Sequence of chain 1.A:
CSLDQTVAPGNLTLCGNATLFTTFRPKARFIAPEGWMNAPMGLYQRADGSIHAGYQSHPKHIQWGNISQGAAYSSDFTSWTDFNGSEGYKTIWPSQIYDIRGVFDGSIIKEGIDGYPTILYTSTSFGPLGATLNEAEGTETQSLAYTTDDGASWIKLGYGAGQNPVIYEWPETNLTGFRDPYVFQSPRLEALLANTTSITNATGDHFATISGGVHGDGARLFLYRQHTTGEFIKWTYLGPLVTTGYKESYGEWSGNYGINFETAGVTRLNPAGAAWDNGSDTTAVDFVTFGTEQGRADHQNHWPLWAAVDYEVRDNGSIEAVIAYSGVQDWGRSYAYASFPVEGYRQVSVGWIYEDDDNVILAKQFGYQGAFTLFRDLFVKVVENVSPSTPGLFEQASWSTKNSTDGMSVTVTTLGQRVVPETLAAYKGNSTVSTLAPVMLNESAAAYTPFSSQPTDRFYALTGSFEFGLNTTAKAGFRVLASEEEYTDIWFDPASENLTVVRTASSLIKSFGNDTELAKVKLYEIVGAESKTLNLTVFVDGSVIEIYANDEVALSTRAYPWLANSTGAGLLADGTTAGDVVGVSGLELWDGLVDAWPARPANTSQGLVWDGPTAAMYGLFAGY

Binding-site contacts:
Ligand atom O7 contacts residue ASN125 of chain 1.A at 4.0 Å.
Ligand atom O5 contacts residue ASN125 of chain 1.A at 2.4 Å (h-bond).
Ligand atom C3 contacts residue ASN125 of chain 1.A at 4.0 Å.
Ligand atom C5 contacts residue ASN125 of chain 1.A at 3.7 Å.
Ligand atom C4 contacts residue ASN125 of chain 1.A at 4.4 Å.
Ligand atom C7 contacts residue ASN125 of chain 1.A at 3.8 Å.
Ligand atom C2 contacts residue ASN125 of chain 1.A at 2.7 Å.
Ligand atom C1 contacts residue ASN125 of chain 1.A at 1.5 Å.
Ligand atom N2 contacts residue ASN125 of chain 1.A at 3.2 Å (h-bond).

The protein below binds the small molecule below.
Small molecule (SMILES): CC(=O)N[C@@H]1[C@@H](O)[C@H](O)[C@@H](CO)O[C@H]1O